This small molecule binds to this protein.
Small molecule (SMILES): CC[C@H](C)[C@H](NC(=O)[C@H](C)N)C(=O)N[C@@H](CC(C)C)C(=O)N[C@@H](C)C(=O)N[C@@H](C)C(=O)N[C@@H](CC(C)C)C(=O)N[C@@H](CC(C)C)C(=O)N[C@@H](CCC(N)=O)C(=O)N[C@H](C=O)CC(=O)O

Binding-site contacts:
Ligand atom CD1 contacts residue ILE61 of chain 1.B at 3.6 Å (hydrophobic).
Ligand atom CG1 contacts residue GLU245 of chain 1.B at 3.3 Å.
Ligand atom CD1 contacts residue GLN78 of chain 1.B at 4.0 Å.
Ligand atom CD1 contacts residue MET246 of chain 1.B at 3.8 Å (hydrophobic).
Ligand atom N contacts residue ILE61 of chain 1.B at 4.2 Å.
Ligand atom CD2 contacts residue VAL79 of chain 1.B at 3.6 Å (hydrophobic).
Ligand atom CD2 contacts residue GLN78 of chain 1.B at 3.8 Å.
Ligand atom N contacts residue GLU245 of chain 1.B at 2.8 Å (salt-bridge).
Ligand atom CD1 contacts residue LEU242 of chain 1.B at 3.8 Å (hydrophobic).
Ligand atom C contacts residue LYS65 of chain 1.B at 3.7 Å.
Ligand atom O contacts residue LYS65 of chain 1.B at 3.3 Å (salt-bridge).
Ligand atom CD2 contacts residue ILE61 of chain 1.B at 3.6 Å (hydrophobic).
Ligand atom N contacts residue GLU245 of chain 1.B at 3.3 Å (salt-bridge).
Ligand atom CD1 contacts residue LEU82 of chain 1.B at 3.7 Å (hydrophobic).
Ligand atom CD1 contacts residue GLU245 of chain 1.B at 4.0 Å.
Ligand atom CA contacts residue GLU245 of chain 1.B at 3.4 Å.
Ligand atom C contacts residue LYS65 of chain 1.B at 4.0 Å.
Ligand atom CD2 contacts residue GLU83 of chain 1.B at 3.7 Å.
Ligand atom CD1 contacts residue VAL79 of chain 1.B at 3.7 Å (hydrophobic).
Ligand atom CB contacts residue LEU75 of chain 1.B at 4.0 Å (hydrophobic).
Ligand atom CD contacts residue LEU75 of chain 1.B at 4.1 Å (hydrophobic).
Ligand atom CB contacts residue ILE61 of chain 1.B at 3.9 Å (hydrophobic).
Ligand atom C contacts residue GLU245 of chain 1.B at 3.6 Å.
Ligand atom CB contacts residue GLU245 of chain 1.B at 4.2 Å.
Ligand atom CD1 contacts residue ASP241 of chain 1.B at 3.8 Å.
Ligand atom O contacts residue ILE61 of chain 1.B at 4.0 Å.
Ligand atom CD1 contacts residue LEU242 of chain 1.B at 4.1 Å (hydrophobic).
Ligand atom OE1 contacts residue LEU75 of chain 1.B at 3.5 Å.
Ligand atom C contacts residue ILE61 of chain 1.B at 4.1 Å (hydrophobic).
Ligand atom N contacts residue GLU245 of chain 1.B at 3.1 Å (salt-bridge).
Ligand atom CA contacts residue GLU245 of chain 1.B at 3.6 Å.
Ligand atom N contacts residue LEU242 of chain 1.B at 4.2 Å.
Ligand atom CD2 contacts residue LEU82 of chain 1.B at 4.0 Å (hydrophobic).
Ligand atom CG contacts residue ILE61 of chain 1.B at 3.9 Å (hydrophobic).
Ligand atom CB contacts residue LEU242 of chain 1.B at 4.1 Å (hydrophobic).
Ligand atom CD2 contacts residue MET246 of chain 1.B at 3.9 Å (hydrophobic).
Ligand atom C contacts residue GLU245 of chain 1.B at 3.9 Å.
Ligand atom CG2 contacts residue LEU242 of chain 1.B at 3.9 Å (hydrophobic).
Ligand atom CB contacts residue GLU245 of chain 1.B at 3.4 Å.
Ligand atom CD1 contacts residue LEU75 of chain 1.B at 4.2 Å (hydrophobic).

Sequence of chain 1.B:
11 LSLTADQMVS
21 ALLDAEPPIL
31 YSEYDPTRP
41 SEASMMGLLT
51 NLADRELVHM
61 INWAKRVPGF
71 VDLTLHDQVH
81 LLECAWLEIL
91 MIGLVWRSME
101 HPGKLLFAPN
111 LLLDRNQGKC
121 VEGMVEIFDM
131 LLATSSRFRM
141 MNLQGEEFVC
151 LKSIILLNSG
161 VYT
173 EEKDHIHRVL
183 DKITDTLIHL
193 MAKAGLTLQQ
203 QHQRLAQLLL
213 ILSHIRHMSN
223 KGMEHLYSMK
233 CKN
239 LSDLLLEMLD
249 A